The small molecule below binds the protein below.
Small molecule (SMILES): Nc1ncnc2[nH]cnc12

Sequence of chain 6.G:
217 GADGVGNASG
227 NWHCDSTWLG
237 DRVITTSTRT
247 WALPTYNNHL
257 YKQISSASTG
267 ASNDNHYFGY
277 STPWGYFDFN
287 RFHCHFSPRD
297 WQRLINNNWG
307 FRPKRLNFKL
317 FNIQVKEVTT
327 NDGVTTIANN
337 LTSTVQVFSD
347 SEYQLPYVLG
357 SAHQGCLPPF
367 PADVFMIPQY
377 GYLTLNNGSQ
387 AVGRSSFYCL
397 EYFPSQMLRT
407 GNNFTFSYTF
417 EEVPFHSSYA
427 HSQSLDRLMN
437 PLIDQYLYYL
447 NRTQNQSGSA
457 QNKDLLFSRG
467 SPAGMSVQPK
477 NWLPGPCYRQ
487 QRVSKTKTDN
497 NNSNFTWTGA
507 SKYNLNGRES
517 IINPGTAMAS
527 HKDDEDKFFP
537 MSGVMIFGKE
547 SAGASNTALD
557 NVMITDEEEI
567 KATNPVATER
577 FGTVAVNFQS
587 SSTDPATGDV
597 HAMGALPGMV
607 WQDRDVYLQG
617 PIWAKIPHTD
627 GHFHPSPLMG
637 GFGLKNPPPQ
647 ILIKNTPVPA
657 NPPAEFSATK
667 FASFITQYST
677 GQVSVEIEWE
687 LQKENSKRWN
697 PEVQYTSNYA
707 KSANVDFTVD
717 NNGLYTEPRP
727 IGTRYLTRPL

Binding-site contacts:
Ligand atom N6 contacts residue PHE638 of chain 6.G at 3.7 Å.
Ligand atom N6 contacts residue SER632 of chain 6.G at 3.6 Å.
Ligand atom N6 contacts residue PRO633 of chain 6.G at 4.4 Å.
Ligand atom N6 contacts residue GLY637 of chain 6.G at 3.4 Å (h-bond).
Ligand atom N3 contacts residue PRO631 of chain 6.G at 4.1 Å.
Ligand atom N9 contacts residue HIS630 of chain 6.G at 4.4 Å.
Ligand atom C5 contacts residue PRO420 of chain 6.G at 4.5 Å (hydrophobic).
Ligand atom N7 contacts residue SER632 of chain 6.G at 3.7 Å.
Ligand atom C2 contacts residue GLY639 of chain 6.G at 2.9 Å.
Ligand atom C4 contacts residue PRO631 of chain 6.G at 4.2 Å (hydrophobic).
Ligand atom N3 contacts residue GLY639 of chain 6.G at 4.2 Å.
Ligand atom C2 contacts residue PRO631 of chain 6.G at 4.2 Å (hydrophobic).
Ligand atom C6 contacts residue GLY639 of chain 6.G at 3.7 Å.
Ligand atom C6 contacts residue SER632 of chain 6.G at 4.0 Å.
Ligand atom N1 contacts residue GLY639 of chain 6.G at 3.0 Å (h-bond).
Ligand atom N1 contacts residue PRO631 of chain 6.G at 4.2 Å.
Ligand atom N6 contacts residue GLY639 of chain 6.G at 3.5 Å (h-bond).
Ligand atom C8 contacts residue HIS630 of chain 6.G at 3.3 Å.
Ligand atom C2 contacts residue ILE622 of chain 6.G at 4.3 Å (hydrophobic).
Ligand atom N9 contacts residue PRO631 of chain 6.G at 3.8 Å.
Ligand atom C5 contacts residue SER632 of chain 6.G at 3.9 Å.
Ligand atom N7 contacts residue ASP609 of chain 6.G at 4.0 Å.
Ligand atom C5 contacts residue PRO631 of chain 6.G at 4.4 Å (hydrophobic).
Ligand atom N7 contacts residue HIS630 of chain 6.G at 3.7 Å.
Ligand atom C6 contacts residue PRO631 of chain 6.G at 4.3 Å (hydrophobic).
Ligand atom N1 contacts residue PHE638 of chain 6.G at 4.1 Å.